Sequence of chain 1.A:
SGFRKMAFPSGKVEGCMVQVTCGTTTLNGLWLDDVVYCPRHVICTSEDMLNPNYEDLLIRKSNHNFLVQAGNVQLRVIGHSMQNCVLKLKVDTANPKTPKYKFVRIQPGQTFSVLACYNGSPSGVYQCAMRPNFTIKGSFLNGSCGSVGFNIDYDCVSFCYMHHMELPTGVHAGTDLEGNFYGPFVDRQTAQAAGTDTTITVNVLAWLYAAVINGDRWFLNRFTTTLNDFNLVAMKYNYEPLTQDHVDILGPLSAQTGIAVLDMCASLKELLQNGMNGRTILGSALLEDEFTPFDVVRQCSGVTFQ

This small molecule binds to this protein.
Small molecule (SMILES): CC(C)C[C@H](NC(=O)c1cc2c(F)cccc2[nH]1)C(=O)NN(C[C@@H]1CCNC1=O)C(=O)CF

Binding-site contacts:
Ligand atom C07 contacts residue MET165 of chain 1.A at 3.5 Å (hydrophobic).
Ligand atom F33 contacts residue CYS145 of chain 1.A at 2.6 Å.
Ligand atom C30 contacts residue CYS145 of chain 1.A at 2.5 Å (hydrophobic).
Ligand atom N22 contacts residue CYS145 of chain 1.A at 3.2 Å (h-bond).
Ligand atom N27 contacts residue PHE140 of chain 1.A at 3.3 Å (h-bond).
Ligand atom C19 contacts residue HIS164 of chain 1.A at 3.7 Å.
Ligand atom C05 contacts residue HIS164 of chain 1.A at 3.6 Å.
Ligand atom F33 contacts residue HIS41 of chain 1.A at 3.4 Å.
Ligand atom O29 contacts residue HIS172 of chain 1.A at 3.5 Å.
Ligand atom C15 contacts residue ALA191 of chain 1.A at 3.6 Å (hydrophobic).
Ligand atom N21 contacts residue HIS164 of chain 1.A at 2.8 Å (h-bond).
Ligand atom C17 contacts residue GLU166 of chain 1.A at 3.4 Å.
Ligand atom C23 contacts residue SER144 of chain 1.A at 3.6 Å.
Ligand atom C28 contacts residue GLU166 of chain 1.A at 3.5 Å.
Ligand atom O31 contacts residue GLY143 of chain 1.A at 3.0 Å (h-bond).
Ligand atom C32 contacts residue HIS41 of chain 1.A at 3.5 Å.
Ligand atom N22 contacts residue HIS164 of chain 1.A at 3.7 Å.
Ligand atom C04 contacts residue HIS41 of chain 1.A at 3.7 Å.
Ligand atom O31 contacts residue CYS145 of chain 1.A at 2.8 Å (h-bond).
Ligand atom N21 contacts residue CYS145 of chain 1.A at 3.2 Å (h-bond).
Ligand atom C14 contacts residue ALA191 of chain 1.A at 3.5 Å (hydrophobic).
Ligand atom C03 contacts residue MET165 of chain 1.A at 3.6 Å (hydrophobic).
Ligand atom O29 contacts residue PHE140 of chain 1.A at 3.4 Å.
Ligand atom C28 contacts residue HIS163 of chain 1.A at 3.8 Å.
Ligand atom C25 contacts residue ASN142 of chain 1.A at 3.2 Å.
Ligand atom C26 contacts residue ASN142 of chain 1.A at 3.4 Å.
Ligand atom O29 contacts residue GLU166 of chain 1.A at 3.5 Å.
Ligand atom F13 contacts residue GLN189 of chain 1.A at 3.3 Å.
Ligand atom F13 contacts residue THR190 of chain 1.A at 3.4 Å.
Ligand atom C32 contacts residue CYS145 of chain 1.A at 1.8 Å (hydrophobic).
Ligand atom C16 contacts residue GLU166 of chain 1.A at 3.5 Å.
Ligand atom O08 contacts residue MET165 of chain 1.A at 3.4 Å.
Ligand atom N27 contacts residue GLU166 of chain 1.A at 3.1 Å (salt-bridge).
Ligand atom O29 contacts residue HIS163 of chain 1.A at 2.8 Å (h-bond).
Ligand atom O08 contacts residue GLU166 of chain 1.A at 2.8 Å (salt-bridge).
Ligand atom C09 contacts residue GLU166 of chain 1.A at 3.7 Å.
Ligand atom C01 contacts residue HIS41 of chain 1.A at 3.5 Å.
Ligand atom O31 contacts residue SER144 of chain 1.A at 3.0 Å (h-bond).
Ligand atom N18 contacts residue GLU166 of chain 1.A at 2.7 Å (salt-bridge).
Ligand atom C09 contacts residue MET165 of chain 1.A at 3.6 Å (hydrophobic).